Sequence of chain 1.C:
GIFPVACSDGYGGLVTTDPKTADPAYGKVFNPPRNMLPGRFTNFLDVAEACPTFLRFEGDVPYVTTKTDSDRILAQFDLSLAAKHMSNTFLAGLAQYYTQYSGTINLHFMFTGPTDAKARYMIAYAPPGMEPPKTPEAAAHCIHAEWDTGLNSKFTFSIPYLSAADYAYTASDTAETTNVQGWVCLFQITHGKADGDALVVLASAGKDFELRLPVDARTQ

Binding-site contacts:
Ligand atom O2 contacts residue MAN3 of chain 1.H at 3.2 Å (h-bond).
Ligand atom C6 contacts residue MAN1 of chain 1.M at 3.2 Å.
Ligand atom O6 contacts residue GLY59 of chain 1.C at 3.9 Å.
Ligand atom C1 contacts residue MAN3 of chain 1.H at 1.0 Å.
Ligand atom C6 contacts residue GLY59 of chain 1.C at 4.4 Å.
Ligand atom C3 contacts residue MAN3 of chain 1.H at 3.4 Å.
Ligand atom C1 contacts residue MAN1 of chain 1.M at 4.1 Å.
Ligand atom C3 contacts residue MAN1 of chain 1.I at 2.1 Å.
Ligand atom O4 contacts residue MAN1 of chain 1.I at 2.1 Å.
Ligand atom C5 contacts residue MAN3 of chain 1.H at 3.1 Å.
Ligand atom C5 contacts residue MAN1 of chain 1.I at 3.7 Å.
Ligand atom O6 contacts residue MAN3 of chain 1.H at 3.1 Å (h-bond).
Ligand atom O6 contacts residue MAN1 of chain 1.M at 1.9 Å.
Ligand atom O3 contacts residue MAN1 of chain 1.I at 2.1 Å.
Ligand atom O4 contacts residue MAN2 of chain 1.I at 4.0 Å.
Ligand atom C6 contacts residue MAN3 of chain 1.H at 4.0 Å.
Ligand atom O5 contacts residue MAN1 of chain 1.M at 3.2 Å.
Ligand atom C5 contacts residue MAN1 of chain 1.M at 4.0 Å.
Ligand atom O2 contacts residue MAN1 of chain 1.I at 4.4 Å.
Ligand atom C2 contacts residue MAN3 of chain 1.H at 2.2 Å.
Ligand atom C4 contacts residue MAN1 of chain 1.I at 2.6 Å.
Ligand atom C4 contacts residue MAN3 of chain 1.H at 3.9 Å.
Ligand atom C2 contacts residue MAN1 of chain 1.I at 3.6 Å.
Ligand atom O5 contacts residue MAN3 of chain 1.H at 2.2 Å (h-bond).

The small molecule below binds the protein below.
Small molecule (SMILES): OC[C@H]1O[C@H](O)[C@@H](O)[C@@H](O)[C@@H]1O